Sequence of chain 6.D:
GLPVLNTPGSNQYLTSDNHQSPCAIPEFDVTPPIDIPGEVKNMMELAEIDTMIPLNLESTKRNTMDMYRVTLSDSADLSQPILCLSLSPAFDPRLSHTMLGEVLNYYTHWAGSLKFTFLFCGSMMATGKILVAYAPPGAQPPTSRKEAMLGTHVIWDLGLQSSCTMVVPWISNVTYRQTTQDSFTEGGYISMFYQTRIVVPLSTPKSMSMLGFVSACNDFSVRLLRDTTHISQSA

Sequence of chain 10.D:
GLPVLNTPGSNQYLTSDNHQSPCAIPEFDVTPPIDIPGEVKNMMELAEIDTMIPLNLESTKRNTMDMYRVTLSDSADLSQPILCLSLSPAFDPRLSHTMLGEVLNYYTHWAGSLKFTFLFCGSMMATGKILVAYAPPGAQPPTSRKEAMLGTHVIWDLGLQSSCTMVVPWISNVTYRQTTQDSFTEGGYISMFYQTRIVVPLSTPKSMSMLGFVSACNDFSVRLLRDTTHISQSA

Binding-site contacts:
Ligand atom C27 contacts residue THR109 of chain 10.B at 3.5 Å.
Ligand atom C21 contacts residue PHE236 of chain 10.B at 3.4 Å (hydrophobic).
Ligand atom C10 contacts residue TYR157 of chain 10.B at 3.6 Å (hydrophobic).
Ligand atom C11 contacts residue TYR157 of chain 10.B at 3.6 Å (hydrophobic).
Ligand atom C4 contacts residue ALA24 of chain 10.D at 3.8 Å (hydrophobic).
Ligand atom C19 contacts residue TYR110 of chain 10.B at 3.7 Å (hydrophobic).
Ligand atom C10 contacts residue VAL194 of chain 10.B at 3.7 Å (hydrophobic).
Ligand atom C9 contacts residue TYR157 of chain 10.B at 3.8 Å (hydrophobic).
Ligand atom N6 contacts residue VAL194 of chain 10.B at 3.7 Å.
Ligand atom C8 contacts residue PHE132 of chain 10.B at 3.4 Å (hydrophobic).
Ligand atom O25 contacts residue TYR110 of chain 10.B at 3.0 Å.
Ligand atom C23 contacts residue TYR110 of chain 10.B at 3.3 Å (hydrophobic).
Ligand atom N4 contacts residue LEU239 of chain 10.B at 3.8 Å.
Ligand atom C19 contacts residue PHE236 of chain 10.B at 3.5 Å (hydrophobic).
Ligand atom C22 contacts residue TYR203 of chain 10.B at 3.5 Å (hydrophobic).
Ligand atom C8 contacts residue ILE108 of chain 10.B at 3.8 Å (hydrophobic).
Ligand atom C1 contacts residue ILE181 of chain 10.B at 3.4 Å (hydrophobic).
Ligand atom C3 contacts residue TYR157 of chain 10.B at 3.5 Å (hydrophobic).
Ligand atom C22 contacts residue PHE236 of chain 10.B at 3.9 Å (hydrophobic).
Ligand atom C11 contacts residue VAL194 of chain 10.B at 3.7 Å (hydrophobic).
Ligand atom C14 contacts residue VAL197 of chain 10.B at 3.6 Å (hydrophobic).
Ligand atom C1 contacts residue PRO179 of chain 10.B at 3.9 Å (hydrophobic).
Ligand atom N4 contacts residue ILE192 of chain 10.B at 3.6 Å.
Ligand atom C3 contacts residue PRO179 of chain 10.B at 3.7 Å (hydrophobic).
Ligand atom C23 contacts residue PHE236 of chain 10.B at 3.5 Å (hydrophobic).
Ligand atom C21 contacts residue TYR203 of chain 10.B at 3.8 Å (hydrophobic).
Ligand atom C3 contacts residue ALA24 of chain 10.D at 3.7 Å (hydrophobic).
Ligand atom C9 contacts residue ILE108 of chain 10.B at 3.5 Å (hydrophobic).
Ligand atom C13 contacts residue VAL197 of chain 10.B at 3.6 Å (hydrophobic).
Ligand atom N3 contacts residue ILE192 of chain 10.B at 3.8 Å.
Ligand atom O24 contacts residue PHE236 of chain 10.B at 3.7 Å.
Ligand atom C4 contacts residue TYR157 of chain 10.B at 3.4 Å (hydrophobic).
Ligand atom C12 contacts residue PHE236 of chain 10.B at 3.8 Å (hydrophobic).
Ligand atom C26 contacts residue THR109 of chain 10.B at 3.7 Å.
Ligand atom O24 contacts residue TYR110 of chain 10.B at 3.9 Å.
Ligand atom C20 contacts residue PHE236 of chain 10.B at 3.2 Å (hydrophobic).
Ligand atom C20 contacts residue TYR110 of chain 10.B at 3.5 Å (hydrophobic).
Ligand atom C14 contacts residue PHE236 of chain 10.B at 3.9 Å (hydrophobic).
Ligand atom C7 contacts residue PHE132 of chain 10.B at 3.6 Å (hydrophobic).
Ligand atom C1 contacts residue ILE155 of chain 10.B at 3.7 Å (hydrophobic).

Sequence of chain 10.B:
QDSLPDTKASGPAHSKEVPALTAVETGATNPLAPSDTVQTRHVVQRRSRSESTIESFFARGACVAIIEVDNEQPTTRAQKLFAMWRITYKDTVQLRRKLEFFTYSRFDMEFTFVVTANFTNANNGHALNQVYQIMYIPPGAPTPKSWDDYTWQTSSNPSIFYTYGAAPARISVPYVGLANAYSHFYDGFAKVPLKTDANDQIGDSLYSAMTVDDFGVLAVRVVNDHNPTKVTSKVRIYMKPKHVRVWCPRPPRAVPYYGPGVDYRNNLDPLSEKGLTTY

A small-molecule ligand and the protein it binds are described below.
Small molecule (SMILES): CCOC(=O)c1ccc(OCCCCC2CCN(c3ccc(C)nn3)CC2)cc1